The protein below binds the small molecule below.
Small molecule (SMILES): CC(=O)N[C@@H]1[C@@H](O)[C@H](O)[C@@H](CO)O[C@H]1O

Binding-site contacts:
Ligand atom C8 contacts residue ASP67 of chain 2.E at 4.0 Å.
Ligand atom C7 contacts residue TYR90 of chain 2.E at 4.2 Å (hydrophobic).
Ligand atom C8 contacts residue ASN118 of chain 2.E at 4.3 Å.
Ligand atom N2 contacts residue ASN118 of chain 2.E at 2.9 Å (h-bond).
Ligand atom O6 contacts residue PHE119 of chain 2.E at 3.2 Å (h-bond).
Ligand atom C8 contacts residue TYR90 of chain 2.E at 3.6 Å (hydrophobic).
Ligand atom C7 contacts residue ASP67 of chain 2.E at 4.3 Å.
Ligand atom N2 contacts residue TYR90 of chain 2.E at 4.2 Å.
Ligand atom O7 contacts residue ASN118 of chain 2.E at 3.4 Å (h-bond).
Ligand atom C3 contacts residue ASN118 of chain 2.E at 3.8 Å.
Ligand atom C5 contacts residue ASN118 of chain 2.E at 3.6 Å.
Ligand atom O5 contacts residue THR120 of chain 2.E at 3.7 Å.
Ligand atom C2 contacts residue ASN118 of chain 2.E at 2.5 Å.
Ligand atom O5 contacts residue ASN118 of chain 2.E at 2.4 Å (h-bond).
Ligand atom C1 contacts residue SER66 of chain 2.E at 4.4 Å.
Ligand atom C1 contacts residue ASN118 of chain 2.E at 1.4 Å.
Ligand atom O6 contacts residue THR120 of chain 2.E at 3.5 Å (h-bond).
Ligand atom O6 contacts residue THR89 of chain 2.E at 3.8 Å.
Ligand atom C4 contacts residue ASN118 of chain 2.E at 4.2 Å.
Ligand atom C5 contacts residue THR120 of chain 2.E at 4.5 Å.
Ligand atom C7 contacts residue ASN118 of chain 2.E at 3.3 Å.
Ligand atom C6 contacts residue THR120 of chain 2.E at 4.0 Å.
Ligand atom O5 contacts residue SER66 of chain 2.E at 4.3 Å.
Ligand atom O7 contacts residue ASP67 of chain 2.E at 4.3 Å.
Ligand atom O7 contacts residue SER66 of chain 2.E at 3.6 Å.
Ligand atom O6 contacts residue ASN118 of chain 2.E at 4.1 Å.

Sequence of chain 2.E:
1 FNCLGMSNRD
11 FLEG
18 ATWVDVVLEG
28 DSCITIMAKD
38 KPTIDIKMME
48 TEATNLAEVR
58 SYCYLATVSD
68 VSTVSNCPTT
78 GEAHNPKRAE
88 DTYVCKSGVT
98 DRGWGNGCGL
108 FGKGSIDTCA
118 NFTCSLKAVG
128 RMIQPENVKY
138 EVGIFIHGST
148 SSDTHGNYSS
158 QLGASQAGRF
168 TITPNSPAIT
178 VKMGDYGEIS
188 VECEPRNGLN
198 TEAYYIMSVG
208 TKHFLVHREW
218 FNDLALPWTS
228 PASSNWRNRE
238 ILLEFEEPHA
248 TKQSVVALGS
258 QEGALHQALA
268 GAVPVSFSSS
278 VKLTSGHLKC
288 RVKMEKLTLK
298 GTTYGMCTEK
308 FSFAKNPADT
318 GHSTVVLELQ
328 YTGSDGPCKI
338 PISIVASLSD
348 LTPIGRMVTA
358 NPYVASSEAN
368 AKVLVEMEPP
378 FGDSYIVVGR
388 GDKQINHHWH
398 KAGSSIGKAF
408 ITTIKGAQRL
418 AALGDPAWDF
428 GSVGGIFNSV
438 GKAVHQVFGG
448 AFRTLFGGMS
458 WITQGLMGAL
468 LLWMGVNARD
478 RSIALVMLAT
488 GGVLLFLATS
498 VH